A protein and the small-molecule ligand that binds it are described below.
Small molecule (SMILES): Nc1ncnc2c1ncn2[C@H]1C[C@H](O)[C@@H](CO[P](=O)(O)O[P](=O)(O)OP(=O)(O)O)O1

Sequence of chain 1.A:
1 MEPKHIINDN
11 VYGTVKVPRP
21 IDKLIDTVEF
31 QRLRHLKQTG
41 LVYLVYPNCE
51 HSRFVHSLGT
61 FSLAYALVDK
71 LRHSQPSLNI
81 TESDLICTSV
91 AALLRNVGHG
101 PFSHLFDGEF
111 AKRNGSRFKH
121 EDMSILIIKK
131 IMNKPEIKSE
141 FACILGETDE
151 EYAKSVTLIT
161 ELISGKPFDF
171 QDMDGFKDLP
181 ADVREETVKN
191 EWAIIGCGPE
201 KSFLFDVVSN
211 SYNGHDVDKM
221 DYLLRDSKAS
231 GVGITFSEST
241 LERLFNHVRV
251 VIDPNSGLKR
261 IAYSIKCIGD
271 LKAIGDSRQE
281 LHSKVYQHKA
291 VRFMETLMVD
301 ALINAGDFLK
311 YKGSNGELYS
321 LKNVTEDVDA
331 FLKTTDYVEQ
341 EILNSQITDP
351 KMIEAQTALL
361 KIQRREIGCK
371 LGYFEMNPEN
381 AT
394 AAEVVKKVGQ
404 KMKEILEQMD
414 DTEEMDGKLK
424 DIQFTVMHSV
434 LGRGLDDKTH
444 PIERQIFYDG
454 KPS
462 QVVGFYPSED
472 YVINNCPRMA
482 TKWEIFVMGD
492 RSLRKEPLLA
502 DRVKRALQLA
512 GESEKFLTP

Binding-site contacts:
Ligand atom C6 contacts residue HIS104 of chain 1.A at 3.8 Å.
Ligand atom O2G contacts residue ARG95 of chain 1.A at 3.8 Å.
Ligand atom C8 contacts residue HIS104 of chain 1.A at 3.2 Å.
Ligand atom C5 contacts residue TYR286 of chain 1.A at 3.8 Å (hydrophobic).
Ligand atom N1 contacts residue TYR286 of chain 1.A at 3.9 Å.
Ligand atom O1A contacts residue TYR222 of chain 1.A at 3.2 Å (h-bond).
Ligand atom O1A contacts residue ARG278 of chain 1.A at 3.0 Å (salt-bridge).
Ligand atom PA contacts residue TYR222 of chain 1.A at 3.4 Å.
Ligand atom O2B contacts residue HIS104 of chain 1.A at 3.0 Å (h-bond).
Ligand atom C2' contacts residue TYR286 of chain 1.A at 3.4 Å (hydrophobic).
Ligand atom O1G contacts residue ARG95 of chain 1.A at 3.6 Å.
Ligand atom O3' contacts residue GLN38 of chain 1.A at 3.0 Å (h-bond).
Ligand atom O1A contacts residue HIS282 of chain 1.A at 2.7 Å (h-bond).
Ligand atom C3' contacts residue TYR222 of chain 1.A at 3.6 Å (hydrophobic).
Ligand atom N7 contacts residue HIS282 of chain 1.A at 3.7 Å.
Ligand atom C5' contacts residue TYR222 of chain 1.A at 3.8 Å (hydrophobic).
Ligand atom C1' contacts residue HIS104 of chain 1.A at 3.9 Å.
Ligand atom O3' contacts residue TYR222 of chain 1.A at 3.7 Å.
Ligand atom PG contacts residue ARG95 of chain 1.A at 3.6 Å.
Ligand atom C2' contacts residue ASP226 of chain 1.A at 3.6 Å.
Ligand atom C3' contacts residue GLN38 of chain 1.A at 3.8 Å.
Ligand atom O1G contacts residue ASP218 of chain 1.A at 3.6 Å (salt-bridge).
Ligand atom N9 contacts residue HIS104 of chain 1.A at 3.2 Å.
Ligand atom C4 contacts residue HIS104 of chain 1.A at 3.5 Å.
Ligand atom O2A contacts residue TYR222 of chain 1.A at 3.0 Å (h-bond).
Ligand atom C2 contacts residue THR39 of chain 1.A at 3.2 Å.
Ligand atom N3 contacts residue HIS104 of chain 1.A at 3.9 Å.
Ligand atom N3 contacts residue THR39 of chain 1.A at 3.6 Å.
Ligand atom PB contacts residue HIS104 of chain 1.A at 3.9 Å.
Ligand atom N6 contacts residue TYR286 of chain 1.A at 3.9 Å.
Ligand atom C3' contacts residue ASP226 of chain 1.A at 3.4 Å.
Ligand atom C4' contacts residue GLN38 of chain 1.A at 3.8 Å.
Ligand atom N1 contacts residue GLU295 of chain 1.A at 3.9 Å.
Ligand atom O4' contacts residue HIS104 of chain 1.A at 3.4 Å.
Ligand atom O3G contacts residue ARG95 of chain 1.A at 3.2 Å (salt-bridge).
Ligand atom O3A contacts residue HIS104 of chain 1.A at 3.7 Å.
Ligand atom O5' contacts residue TYR222 of chain 1.A at 3.7 Å.
Ligand atom N7 contacts residue HIS104 of chain 1.A at 3.2 Å (h-bond).
Ligand atom C5 contacts residue HIS104 of chain 1.A at 3.4 Å.
Ligand atom O3' contacts residue ASP226 of chain 1.A at 2.6 Å (salt-bridge).